A protein and the small-molecule ligand that binds it are described below.
Small molecule (SMILES): CC(=O)N[C@@H]1[C@@H](O)[C@H](O[C@@H]2O[C@H](CO[C@]3(C(=O)O)C[C@H](O)[C@@H](NC(C)=O)[C@H]([C@H](O)[C@H](O)CO)O3)[C@H](O)[C@H](O)[C@H]2O)[C@@H](CO)O[C@H]1O

Sequence of chain 1.G:
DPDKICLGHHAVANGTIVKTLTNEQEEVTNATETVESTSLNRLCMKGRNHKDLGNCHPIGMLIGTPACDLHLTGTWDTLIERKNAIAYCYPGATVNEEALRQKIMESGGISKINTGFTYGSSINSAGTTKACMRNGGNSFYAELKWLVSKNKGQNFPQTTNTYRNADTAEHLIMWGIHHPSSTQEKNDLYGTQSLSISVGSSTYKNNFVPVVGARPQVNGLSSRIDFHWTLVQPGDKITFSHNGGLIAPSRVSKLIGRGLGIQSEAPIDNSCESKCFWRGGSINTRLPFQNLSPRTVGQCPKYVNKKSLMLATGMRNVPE

Binding-site contacts:
Ligand atom O1B contacts residue ASN138 of chain 1.G at 3.7 Å.
Ligand atom C1 contacts residue THR129 of chain 1.G at 3.8 Å.
Ligand atom C5 contacts residue THR128 of chain 1.G at 4.0 Å.
Ligand atom C11 contacts residue THR128 of chain 1.G at 3.2 Å.
Ligand atom O9 contacts residue GLU185 of chain 1.G at 3.2 Å (salt-bridge).
Ligand atom C9 contacts residue LEU221 of chain 1.G at 3.4 Å (hydrophobic).
Ligand atom C9 contacts residue GLU185 of chain 1.G at 3.9 Å.
Ligand atom O9 contacts residue HIS178 of chain 1.G at 3.7 Å.
Ligand atom C11 contacts residue GLY127 of chain 1.G at 3.8 Å.
Ligand atom O8 contacts residue HIS178 of chain 1.G at 2.9 Å (h-bond).
Ligand atom C10 contacts residue THR128 of chain 1.G at 3.5 Å.
Ligand atom C11 contacts residue TRP146 of chain 1.G at 3.2 Å (hydrophobic).
Ligand atom C4 contacts residue GLY220 of chain 1.G at 3.6 Å.
Ligand atom N5 contacts residue TRP146 of chain 1.G at 4.0 Å.
Ligand atom C1 contacts residue LYS130 of chain 1.G at 3.9 Å.
Ligand atom O8 contacts residue TRP146 of chain 1.G at 2.7 Å.
Ligand atom C8 contacts residue TRP146 of chain 1.G at 3.0 Å (hydrophobic).
Ligand atom O1A contacts residue LEU221 of chain 1.G at 3.5 Å.
Ligand atom O3 contacts residue GLY220 of chain 1.G at 3.6 Å (h-bond).
Ligand atom C10 contacts residue TRP146 of chain 1.G at 4.1 Å (hydrophobic).
Ligand atom O9 contacts residue SER223 of chain 1.G at 2.3 Å (h-bond).
Ligand atom C8 contacts residue TYR90 of chain 1.G at 3.6 Å (hydrophobic).
Ligand atom O7 contacts residue GLU185 of chain 1.G at 3.8 Å.
Ligand atom O4 contacts residue LEU221 of chain 1.G at 3.7 Å.
Ligand atom O9 contacts residue TYR90 of chain 1.G at 2.3 Å (h-bond).
Ligand atom O1B contacts residue THR129 of chain 1.G at 4.0 Å.
Ligand atom C4 contacts residue THR128 of chain 1.G at 3.9 Å.
Ligand atom O10 contacts residue LEU189 of chain 1.G at 3.5 Å.
Ligand atom N5 contacts residue THR128 of chain 1.G at 3.0 Å (h-bond).
Ligand atom O9 contacts residue LEU221 of chain 1.G at 3.8 Å.
Ligand atom C7 contacts residue TRP146 of chain 1.G at 4.0 Å (hydrophobic).
Ligand atom O4 contacts residue GLY220 of chain 1.G at 2.9 Å (h-bond).
Ligand atom C9 contacts residue SER223 of chain 1.G at 3.6 Å.
Ligand atom O1B contacts residue LYS130 of chain 1.G at 3.1 Å.
Ligand atom C9 contacts residue TYR90 of chain 1.G at 2.9 Å (hydrophobic).
Ligand atom O1A contacts residue THR129 of chain 1.G at 3.1 Å (h-bond).
Ligand atom C8 contacts residue HIS178 of chain 1.G at 4.1 Å.
Ligand atom O8 contacts residue TYR90 of chain 1.G at 3.7 Å.
Ligand atom C9 contacts residue TRP146 of chain 1.G at 4.1 Å (hydrophobic).
Ligand atom O1A contacts residue LYS130 of chain 1.G at 3.9 Å.